This small molecule binds to this protein.
Small molecule (SMILES): COc1cc(N2CCN(C)CC2)ccc1Nc1nc(N)c(C(=O)c2ccccc2)s1

Binding-site contacts:
Ligand atom CAA contacts residue SER120 of chain 1.C at 3.2 Å.
Ligand atom OAS contacts residue SER120 of chain 1.C at 3.9 Å.
Ligand atom OAD contacts residue VAL184 of chain 1.C at 3.6 Å.
Ligand atom CAW contacts residue VAL184 of chain 1.C at 3.8 Å (hydrophobic).
Ligand atom OAS contacts residue ILE43 of chain 1.C at 3.4 Å.
Ligand atom NAC contacts residue GLU117 of chain 1.C at 3.1 Å (salt-bridge).
Ligand atom CAZ contacts residue SER120 of chain 1.C at 3.6 Å.
Ligand atom CBB contacts residue LEU172 of chain 1.C at 3.8 Å (hydrophobic).
Ligand atom CAE contacts residue ASP185 of chain 1.C at 3.9 Å.
Ligand atom CAG contacts residue VAL51 of chain 1.C at 3.4 Å (hydrophobic).
Ligand atom CAX contacts residue ASP125 of chain 1.C at 3.9 Å.
Ligand atom CAM contacts residue ASP125 of chain 1.C at 3.4 Å.
Ligand atom CBA contacts residue LEU119 of chain 1.C at 3.9 Å (hydrophobic).
Ligand atom CAV contacts residue LEU172 of chain 1.C at 3.5 Å (hydrophobic).
Ligand atom CAU contacts residue VAL184 of chain 1.C at 3.8 Å (hydrophobic).
Ligand atom NAR contacts residue LEU119 of chain 1.C at 3.2 Å (h-bond).
Ligand atom NAC contacts residue ALA64 of chain 1.C at 3.8 Å.
Ligand atom NAQ contacts residue LEU119 of chain 1.C at 3.6 Å.
Ligand atom CAB contacts residue ASP125 of chain 1.C at 3.5 Å.
Ligand atom CAP contacts residue ASN122 of chain 1.C at 3.9 Å.
Ligand atom CAL contacts residue ILE43 of chain 1.C at 3.8 Å (hydrophobic).
Ligand atom CAZ contacts residue ILE43 of chain 1.C at 3.9 Å (hydrophobic).
Ligand atom CAB contacts residue ARG128 of chain 1.C at 3.8 Å.
Ligand atom NAQ contacts residue LEU172 of chain 1.C at 3.8 Å.
Ligand atom CAY contacts residue SER120 of chain 1.C at 3.8 Å.
Ligand atom CAP contacts residue ASP125 of chain 1.C at 3.3 Å.
Ligand atom CAJ contacts residue TYR121 of chain 1.C at 3.9 Å (hydrophobic).
Ligand atom CAV contacts residue ALA64 of chain 1.C at 3.7 Å (hydrophobic).
Ligand atom CAJ contacts residue ASN122 of chain 1.C at 4.0 Å.
Ligand atom CAK contacts residue TYR121 of chain 1.C at 3.8 Å (hydrophobic).
Ligand atom NBD contacts residue ASP125 of chain 1.C at 3.3 Å (salt-bridge).
Ligand atom CAO contacts residue ASP125 of chain 1.C at 3.7 Å.
Ligand atom CAA contacts residue LEU119 of chain 1.C at 3.9 Å (hydrophobic).
Ligand atom CAJ contacts residue ASP125 of chain 1.C at 3.9 Å.
Ligand atom CAA contacts residue MET118 of chain 1.C at 3.6 Å (hydrophobic).
Ligand atom CAH contacts residue VAL184 of chain 1.C at 3.7 Å (hydrophobic).
Ligand atom CAE contacts residue VAL51 of chain 1.C at 4.0 Å (hydrophobic).
Ligand atom CAI contacts residue VAL51 of chain 1.C at 3.6 Å (hydrophobic).
Ligand atom NAC contacts residue LEU172 of chain 1.C at 3.5 Å.
Ligand atom OAD contacts residue PHE116 of chain 1.C at 3.9 Å.

Sequence of chain 1.C:
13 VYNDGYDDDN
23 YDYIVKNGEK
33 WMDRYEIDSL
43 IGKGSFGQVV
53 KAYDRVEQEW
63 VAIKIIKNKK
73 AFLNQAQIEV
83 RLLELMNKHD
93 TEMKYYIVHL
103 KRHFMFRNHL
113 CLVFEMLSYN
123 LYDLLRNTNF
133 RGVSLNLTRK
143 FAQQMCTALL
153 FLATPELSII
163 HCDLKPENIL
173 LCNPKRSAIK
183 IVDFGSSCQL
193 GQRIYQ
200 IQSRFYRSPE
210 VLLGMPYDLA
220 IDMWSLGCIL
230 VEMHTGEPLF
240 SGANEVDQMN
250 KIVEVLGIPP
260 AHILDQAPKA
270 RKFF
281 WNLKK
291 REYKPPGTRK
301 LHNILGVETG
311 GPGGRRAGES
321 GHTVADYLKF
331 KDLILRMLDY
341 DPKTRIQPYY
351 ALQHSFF